This protein binds this small molecule.
Small molecule (SMILES): O[C@H](C[C@H]1c2ccccc2-c2cncn21)C1CCCCC1

Sequence of chain 1.A:
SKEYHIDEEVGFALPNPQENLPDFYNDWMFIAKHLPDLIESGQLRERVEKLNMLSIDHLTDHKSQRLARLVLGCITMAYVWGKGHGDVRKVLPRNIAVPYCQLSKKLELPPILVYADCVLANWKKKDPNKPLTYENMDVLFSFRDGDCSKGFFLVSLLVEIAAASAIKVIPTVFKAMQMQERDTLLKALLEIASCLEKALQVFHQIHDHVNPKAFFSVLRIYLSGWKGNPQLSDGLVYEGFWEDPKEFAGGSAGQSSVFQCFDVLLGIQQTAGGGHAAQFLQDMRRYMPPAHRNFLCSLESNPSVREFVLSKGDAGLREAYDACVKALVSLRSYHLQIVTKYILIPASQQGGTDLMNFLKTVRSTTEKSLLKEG

Binding-site contacts:
Ligand atom CAL contacts residue PHE163 of chain 1.A at 3.4 Å (hydrophobic).
Ligand atom CAR contacts residue GLY262 of chain 1.A at 3.6 Å.
Ligand atom CAG contacts residue HEM1 of chain 1.C at 3.3 Å.
Ligand atom CAU contacts residue VAL130 of chain 1.A at 3.9 Å (hydrophobic).
Ligand atom CAH contacts residue GLY262 of chain 1.A at 3.3 Å.
Ligand atom NAN contacts residue ALA264 of chain 1.A at 3.7 Å.
Ligand atom CAQ contacts residue ALA264 of chain 1.A at 3.6 Å (hydrophobic).
Ligand atom CAS contacts residue LEU234 of chain 1.A at 4.0 Å (hydrophobic).
Ligand atom CAE contacts residue ILE354 of chain 1.A at 3.8 Å (hydrophobic).
Ligand atom CAO contacts residue PHE163 of chain 1.A at 3.7 Å (hydrophobic).
Ligand atom CAO contacts residue HEM1 of chain 1.C at 3.4 Å.
Ligand atom CAM contacts residue PHE163 of chain 1.A at 3.4 Å (hydrophobic).
Ligand atom CAK contacts residue PHE163 of chain 1.A at 3.7 Å (hydrophobic).
Ligand atom CAS contacts residue PHE164 of chain 1.A at 3.9 Å (hydrophobic).
Ligand atom CAD contacts residue ARG231 of chain 1.A at 3.6 Å.
Ligand atom CAS contacts residue CYS129 of chain 1.A at 3.6 Å (hydrophobic).
Ligand atom CAJ contacts residue HEM1 of chain 1.C at 3.9 Å.
Ligand atom CAJ contacts residue ALA264 of chain 1.A at 3.8 Å (hydrophobic).
Ligand atom NAP contacts residue ALA264 of chain 1.A at 3.4 Å.
Ligand atom CAG contacts residue GLY262 of chain 1.A at 3.5 Å.
Ligand atom CAJ contacts residue GLY262 of chain 1.A at 3.5 Å.
Ligand atom CAO contacts residue ALA264 of chain 1.A at 3.4 Å (hydrophobic).
Ligand atom CAA contacts residue HEM1 of chain 1.C at 4.0 Å.
Ligand atom CAE contacts residue ARG231 of chain 1.A at 3.8 Å.
Ligand atom CAT contacts residue CYS129 of chain 1.A at 4.0 Å (hydrophobic).
Ligand atom CAT contacts residue VAL130 of chain 1.A at 3.4 Å (hydrophobic).
Ligand atom CAM contacts residue ALA264 of chain 1.A at 3.7 Å (hydrophobic).
Ligand atom CAJ contacts residue SER263 of chain 1.A at 3.9 Å.
Ligand atom CAT contacts residue PHE164 of chain 1.A at 3.8 Å (hydrophobic).
Ligand atom CAK contacts residue GLY262 of chain 1.A at 3.9 Å.
Ligand atom NAP contacts residue HEM1 of chain 1.C at 2.3 Å.
Ligand atom CAT contacts residue PHE163 of chain 1.A at 3.7 Å (hydrophobic).
Ligand atom NAN contacts residue HEM1 of chain 1.C at 3.7 Å.
Ligand atom NAN contacts residue PHE163 of chain 1.A at 3.8 Å.
Ligand atom CAR contacts residue LEU234 of chain 1.A at 3.7 Å (hydrophobic).
Ligand atom OAI contacts residue HEM1 of chain 1.C at 2.7 Å (h-bond).
Ligand atom CAU contacts residue TYR126 of chain 1.A at 3.9 Å (hydrophobic).
Ligand atom CAU contacts residue PHE163 of chain 1.A at 3.4 Å (hydrophobic).
Ligand atom CAQ contacts residue HEM1 of chain 1.C at 3.0 Å.
Ligand atom CAR contacts residue PHE163 of chain 1.A at 4.0 Å (hydrophobic).